The protein below binds the small molecule below.
Small molecule (SMILES): C/C=C(\C)CC/C=C(\C)CC/C=C(\C)CCC=C(C)C

Binding-site contacts:
Ligand atom C1 contacts residue CYS68 of chain 1.C at 1.8 Å (hydrophobic).
Ligand atom C2 contacts residue CYS68 of chain 1.C at 2.7 Å (hydrophobic).
Ligand atom C12 contacts residue LEU251 of chain 1.A at 4.3 Å (hydrophobic).
Ligand atom C15 contacts residue LEU251 of chain 1.A at 4.4 Å (hydrophobic).
Ligand atom C13 contacts residue LEU251 of chain 1.A at 4.2 Å (hydrophobic).
Ligand atom C3 contacts residue CYS68 of chain 1.C at 4.0 Å (hydrophobic).

Sequence of chain 1.C:
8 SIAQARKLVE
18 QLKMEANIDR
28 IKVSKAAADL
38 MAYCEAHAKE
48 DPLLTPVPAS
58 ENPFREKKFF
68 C

Sequence of chain 1.A:
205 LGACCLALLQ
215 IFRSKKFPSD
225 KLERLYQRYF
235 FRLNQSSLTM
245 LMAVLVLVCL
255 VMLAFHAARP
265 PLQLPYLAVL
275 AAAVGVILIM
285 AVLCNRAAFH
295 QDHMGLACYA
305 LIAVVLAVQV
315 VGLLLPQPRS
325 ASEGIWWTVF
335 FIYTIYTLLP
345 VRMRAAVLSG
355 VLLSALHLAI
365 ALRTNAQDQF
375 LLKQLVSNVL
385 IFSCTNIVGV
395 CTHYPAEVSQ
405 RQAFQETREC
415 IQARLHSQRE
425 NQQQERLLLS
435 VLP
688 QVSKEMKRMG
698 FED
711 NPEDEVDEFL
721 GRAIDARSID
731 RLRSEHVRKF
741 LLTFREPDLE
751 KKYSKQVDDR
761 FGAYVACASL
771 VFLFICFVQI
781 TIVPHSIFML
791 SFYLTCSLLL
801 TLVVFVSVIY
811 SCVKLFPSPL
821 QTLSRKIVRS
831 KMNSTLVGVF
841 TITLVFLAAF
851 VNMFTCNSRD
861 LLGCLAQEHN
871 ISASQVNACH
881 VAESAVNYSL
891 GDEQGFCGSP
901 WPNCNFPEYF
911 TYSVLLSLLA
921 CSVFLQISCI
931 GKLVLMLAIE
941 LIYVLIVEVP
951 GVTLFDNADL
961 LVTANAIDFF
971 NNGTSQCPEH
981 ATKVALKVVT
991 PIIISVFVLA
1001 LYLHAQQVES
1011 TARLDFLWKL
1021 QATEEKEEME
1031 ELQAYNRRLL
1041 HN